Sequence of chain 1.F:
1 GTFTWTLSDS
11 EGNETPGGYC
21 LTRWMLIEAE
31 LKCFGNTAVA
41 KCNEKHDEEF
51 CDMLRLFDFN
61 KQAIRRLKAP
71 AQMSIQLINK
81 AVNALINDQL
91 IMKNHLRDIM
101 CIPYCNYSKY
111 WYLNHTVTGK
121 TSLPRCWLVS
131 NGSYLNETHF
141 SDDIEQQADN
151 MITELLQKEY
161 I

Binding-site contacts:
Ligand atom O5 contacts residue ASN136 of chain 1.F at 2.5 Å (h-bond).
Ligand atom C8 contacts residue ASN136 of chain 1.F at 3.7 Å.
Ligand atom C2 contacts residue ASN136 of chain 1.F at 2.5 Å.
Ligand atom C4 contacts residue ASN136 of chain 1.F at 4.4 Å.
Ligand atom O7 contacts residue ASN136 of chain 1.F at 3.1 Å (h-bond).
Ligand atom C8 contacts residue TYR134 of chain 1.F at 4.2 Å (hydrophobic).
Ligand atom N2 contacts residue ASN136 of chain 1.F at 3.0 Å (h-bond).
Ligand atom C1 contacts residue ASN136 of chain 1.F at 1.5 Å.
Ligand atom C3 contacts residue ASN136 of chain 1.F at 3.9 Å.
Ligand atom C7 contacts residue ASN136 of chain 1.F at 3.2 Å.
Ligand atom O7 contacts residue TYR134 of chain 1.F at 4.2 Å.
Ligand atom C8 contacts residue LEU135 of chain 1.F at 3.8 Å (hydrophobic).
Ligand atom C5 contacts residue ASN136 of chain 1.F at 3.8 Å.

A small-molecule ligand and the protein it binds are described below.
Small molecule (SMILES): CC(=O)N[C@@H]1[C@@H](O)[C@H](O)[C@@H](CO)O[C@H]1O